Binding-site contacts:
Ligand atom N6 contacts residue GLY637 of chain 5.G at 3.4 Å (h-bond).
Ligand atom N7 contacts residue SER632 of chain 5.G at 3.7 Å.
Ligand atom N3 contacts residue PRO631 of chain 5.G at 4.1 Å.
Ligand atom N6 contacts residue SER632 of chain 5.G at 3.6 Å.
Ligand atom C6 contacts residue PRO631 of chain 5.G at 4.3 Å (hydrophobic).
Ligand atom C2 contacts residue ILE622 of chain 5.G at 4.3 Å (hydrophobic).
Ligand atom C5 contacts residue SER632 of chain 5.G at 3.9 Å.
Ligand atom C2 contacts residue GLY639 of chain 5.G at 2.9 Å.
Ligand atom N7 contacts residue HIS630 of chain 5.G at 3.7 Å.
Ligand atom N6 contacts residue GLY639 of chain 5.G at 3.5 Å (h-bond).
Ligand atom C5 contacts residue PRO420 of chain 5.G at 4.5 Å (hydrophobic).
Ligand atom N1 contacts residue PHE638 of chain 5.G at 4.1 Å.
Ligand atom N6 contacts residue PRO633 of chain 5.G at 4.4 Å.
Ligand atom N9 contacts residue HIS630 of chain 5.G at 4.4 Å.
Ligand atom C8 contacts residue HIS630 of chain 5.G at 3.3 Å.
Ligand atom N6 contacts residue PHE638 of chain 5.G at 3.7 Å.
Ligand atom N1 contacts residue PRO631 of chain 5.G at 4.2 Å.
Ligand atom C5 contacts residue PRO631 of chain 5.G at 4.4 Å (hydrophobic).
Ligand atom C6 contacts residue GLY639 of chain 5.G at 3.7 Å.
Ligand atom C2 contacts residue PRO631 of chain 5.G at 4.2 Å (hydrophobic).
Ligand atom N9 contacts residue PRO631 of chain 5.G at 3.8 Å.
Ligand atom N1 contacts residue GLY639 of chain 5.G at 3.0 Å (h-bond).
Ligand atom C4 contacts residue PRO631 of chain 5.G at 4.2 Å (hydrophobic).
Ligand atom N7 contacts residue ASP609 of chain 5.G at 4.0 Å.
Ligand atom C6 contacts residue SER632 of chain 5.G at 4.0 Å.
Ligand atom N3 contacts residue GLY639 of chain 5.G at 4.2 Å.

A small-molecule ligand and the protein it binds are described below.
Small molecule (SMILES): Nc1ncnc2[nH]cnc12

Sequence of chain 5.G:
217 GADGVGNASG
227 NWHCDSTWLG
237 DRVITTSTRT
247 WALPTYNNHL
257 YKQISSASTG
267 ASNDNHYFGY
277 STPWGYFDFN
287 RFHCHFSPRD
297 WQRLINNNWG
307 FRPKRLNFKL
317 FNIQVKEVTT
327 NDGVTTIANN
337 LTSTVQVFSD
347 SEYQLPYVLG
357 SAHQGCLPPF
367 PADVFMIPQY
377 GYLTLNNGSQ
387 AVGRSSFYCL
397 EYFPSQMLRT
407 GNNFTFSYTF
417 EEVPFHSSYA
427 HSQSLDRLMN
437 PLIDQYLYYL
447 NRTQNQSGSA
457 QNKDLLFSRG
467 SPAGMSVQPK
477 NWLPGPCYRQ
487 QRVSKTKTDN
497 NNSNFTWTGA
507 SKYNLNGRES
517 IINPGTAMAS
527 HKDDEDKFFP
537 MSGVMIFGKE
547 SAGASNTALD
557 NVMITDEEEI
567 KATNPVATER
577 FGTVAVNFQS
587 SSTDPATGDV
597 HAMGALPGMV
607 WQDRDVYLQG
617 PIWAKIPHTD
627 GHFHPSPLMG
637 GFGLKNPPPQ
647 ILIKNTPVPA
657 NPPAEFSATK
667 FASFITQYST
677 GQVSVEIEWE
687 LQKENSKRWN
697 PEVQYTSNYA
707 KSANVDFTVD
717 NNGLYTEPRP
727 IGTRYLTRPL